Binding-site contacts:
Ligand atom N5 contacts residue ALA129 of chain 1.A at 2.9 Å (h-bond).
Ligand atom C6 contacts residue ALA129 of chain 1.A at 4.1 Å (hydrophobic).
Ligand atom C9 contacts residue TRP146 of chain 1.A at 4.0 Å (hydrophobic).
Ligand atom C1 contacts residue MOH1 of chain 1.D at 2.5 Å.
Ligand atom O4 contacts residue ALA129 of chain 1.A at 3.7 Å.
Ligand atom O9 contacts residue TYR92 of chain 1.A at 2.9 Å (h-bond).
Ligand atom C11 contacts residue ALA129 of chain 1.A at 3.6 Å (hydrophobic).
Ligand atom C11 contacts residue TRP146 of chain 1.A at 3.9 Å (hydrophobic).
Ligand atom C4 contacts residue MOH1 of chain 1.D at 3.8 Å.
Ligand atom C6 contacts residue MOH1 of chain 1.D at 3.8 Å.
Ligand atom O9 contacts residue HIS178 of chain 1.A at 3.6 Å (h-bond).
Ligand atom C1 contacts residue SER131 of chain 1.A at 3.6 Å.
Ligand atom O8 contacts residue TRP146 of chain 1.A at 3.8 Å.
Ligand atom O8 contacts residue TYR92 of chain 1.A at 3.0 Å (h-bond).
Ligand atom O8 contacts residue LEU221 of chain 1.A at 3.7 Å.
Ligand atom O1B contacts residue MOH1 of chain 1.D at 3.2 Å (h-bond).
Ligand atom O1A contacts residue SER131 of chain 1.A at 2.7 Å (h-bond).
Ligand atom C11 contacts residue GLY128 of chain 1.A at 3.6 Å.
Ligand atom C1 contacts residue THR130 of chain 1.A at 3.9 Å.
Ligand atom O1B contacts residue SER131 of chain 1.A at 3.8 Å.
Ligand atom C3 contacts residue MOH1 of chain 1.D at 2.5 Å.
Ligand atom C4 contacts residue ALA129 of chain 1.A at 3.5 Å (hydrophobic).
Ligand atom C11 contacts residue LEU148 of chain 1.A at 3.6 Å (hydrophobic).
Ligand atom O1A contacts residue MOH1 of chain 1.D at 3.1 Å (h-bond).
Ligand atom O9 contacts residue SER223 of chain 1.A at 3.3 Å (h-bond).
Ligand atom C9 contacts residue TYR92 of chain 1.A at 3.6 Å (hydrophobic).
Ligand atom O1A contacts residue SER138 of chain 1.A at 4.0 Å.
Ligand atom O1B contacts residue THR130 of chain 1.A at 3.1 Å.
Ligand atom O6 contacts residue MOH1 of chain 1.D at 2.4 Å (h-bond).
Ligand atom O10 contacts residue LEU189 of chain 1.A at 3.5 Å.
Ligand atom C8 contacts residue TYR92 of chain 1.A at 3.9 Å (hydrophobic).
Ligand atom O1B contacts residue LEU221 of chain 1.A at 4.0 Å.
Ligand atom O9 contacts residue GLU185 of chain 1.A at 2.5 Å (salt-bridge).
Ligand atom C10 contacts residue ALA129 of chain 1.A at 3.8 Å (hydrophobic).
Ligand atom C9 contacts residue GLU185 of chain 1.A at 3.2 Å.
Ligand atom C9 contacts residue HIS178 of chain 1.A at 3.9 Å.
Ligand atom C5 contacts residue ALA129 of chain 1.A at 3.6 Å (hydrophobic).
Ligand atom O1A contacts residue THR130 of chain 1.A at 3.6 Å.
Ligand atom C2 contacts residue MOH1 of chain 1.D at 1.4 Å.
Ligand atom C9 contacts residue LEU189 of chain 1.A at 3.8 Å (hydrophobic).

A small-molecule ligand and the protein it binds are described below.
Small molecule (SMILES): CC(=O)N[C@H]1[C@H]([C@H](O)[C@H](O)CO)O[C@@](O)(C(=O)O)C[C@@H]1O

Sequence of chain 1.A:
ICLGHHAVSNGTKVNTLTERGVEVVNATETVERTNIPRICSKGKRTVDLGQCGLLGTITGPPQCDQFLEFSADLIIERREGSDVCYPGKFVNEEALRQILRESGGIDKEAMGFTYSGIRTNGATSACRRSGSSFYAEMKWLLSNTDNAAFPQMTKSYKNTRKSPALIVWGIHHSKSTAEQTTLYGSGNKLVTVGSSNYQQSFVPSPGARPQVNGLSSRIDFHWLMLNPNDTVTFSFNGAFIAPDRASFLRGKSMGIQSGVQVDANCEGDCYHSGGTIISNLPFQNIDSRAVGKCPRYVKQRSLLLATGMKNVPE